Binding-site contacts:
Ligand atom C5 contacts residue ASN304 of chain 1.A at 3.6 Å.
Ligand atom C4 contacts residue ASN304 of chain 1.A at 4.2 Å.
Ligand atom O7 contacts residue ASN304 of chain 1.A at 3.9 Å.
Ligand atom O5 contacts residue ASN304 of chain 1.A at 2.3 Å (h-bond).
Ligand atom C7 contacts residue ASN304 of chain 1.A at 3.6 Å.
Ligand atom O6 contacts residue ASN304 of chain 1.A at 4.5 Å.
Ligand atom C3 contacts residue ASN304 of chain 1.A at 3.8 Å.
Ligand atom N2 contacts residue ASN304 of chain 1.A at 2.9 Å (h-bond).
Ligand atom C1 contacts residue ASN304 of chain 1.A at 1.4 Å.
Ligand atom C2 contacts residue ASN304 of chain 1.A at 2.4 Å.

Sequence of chain 1.A:
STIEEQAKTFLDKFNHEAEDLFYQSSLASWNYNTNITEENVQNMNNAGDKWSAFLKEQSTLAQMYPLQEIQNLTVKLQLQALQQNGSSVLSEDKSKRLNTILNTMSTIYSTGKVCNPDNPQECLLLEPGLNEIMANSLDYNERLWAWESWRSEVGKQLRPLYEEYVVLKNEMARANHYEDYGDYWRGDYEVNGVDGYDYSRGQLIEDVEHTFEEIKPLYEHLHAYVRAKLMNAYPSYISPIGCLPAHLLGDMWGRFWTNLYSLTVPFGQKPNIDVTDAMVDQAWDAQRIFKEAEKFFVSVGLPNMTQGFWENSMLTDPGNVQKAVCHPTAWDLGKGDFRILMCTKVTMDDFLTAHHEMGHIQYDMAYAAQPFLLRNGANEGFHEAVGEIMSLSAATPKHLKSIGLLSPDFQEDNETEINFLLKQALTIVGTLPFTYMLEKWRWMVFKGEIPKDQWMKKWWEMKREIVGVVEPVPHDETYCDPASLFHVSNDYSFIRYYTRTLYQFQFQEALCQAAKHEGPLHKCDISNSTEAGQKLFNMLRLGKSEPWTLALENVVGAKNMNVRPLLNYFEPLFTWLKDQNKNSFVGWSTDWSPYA

The small molecule below binds the protein below.
Small molecule (SMILES): CC(=O)N[C@@H]1[C@@H](O)[C@H](O)[C@@H](CO)O[C@H]1O